A protein and the small-molecule ligand that binds it are described below.
Small molecule (SMILES): CC(=O)N[C@@H]1[C@@H](O)[C@H](O)[C@@H](CO)O[C@H]1O

Binding-site contacts:
Ligand atom O5 contacts residue THR156 of chain 22.A at 3.9 Å.
Ligand atom C2 contacts residue ASN154 of chain 22.A at 2.5 Å.
Ligand atom O5 contacts residue MET151 of chain 22.A at 3.9 Å.
Ligand atom O5 contacts residue ASN154 of chain 22.A at 2.3 Å (h-bond).
Ligand atom O7 contacts residue ASN154 of chain 22.A at 4.3 Å.
Ligand atom C2 contacts residue THR156 of chain 22.A at 4.2 Å.
Ligand atom C3 contacts residue THR156 of chain 22.A at 4.5 Å.
Ligand atom N2 contacts residue THR156 of chain 22.A at 4.3 Å.
Ligand atom O6 contacts residue MET151 of chain 22.A at 4.0 Å.
Ligand atom C5 contacts residue ASN154 of chain 22.A at 3.7 Å.
Ligand atom C1 contacts residue THR156 of chain 22.A at 3.2 Å.
Ligand atom C7 contacts residue ASN154 of chain 22.A at 3.3 Å.
Ligand atom N2 contacts residue ASN154 of chain 22.A at 2.9 Å (h-bond).
Ligand atom C4 contacts residue ASN154 of chain 22.A at 4.3 Å.
Ligand atom C8 contacts residue ASN154 of chain 22.A at 2.8 Å.
Ligand atom C6 contacts residue MET151 of chain 22.A at 4.0 Å (hydrophobic).
Ligand atom C1 contacts residue ASN154 of chain 22.A at 1.4 Å.
Ligand atom C5 contacts residue THR156 of chain 22.A at 4.1 Å.
Ligand atom C3 contacts residue ASN154 of chain 22.A at 3.8 Å.

Sequence of chain 22.A:
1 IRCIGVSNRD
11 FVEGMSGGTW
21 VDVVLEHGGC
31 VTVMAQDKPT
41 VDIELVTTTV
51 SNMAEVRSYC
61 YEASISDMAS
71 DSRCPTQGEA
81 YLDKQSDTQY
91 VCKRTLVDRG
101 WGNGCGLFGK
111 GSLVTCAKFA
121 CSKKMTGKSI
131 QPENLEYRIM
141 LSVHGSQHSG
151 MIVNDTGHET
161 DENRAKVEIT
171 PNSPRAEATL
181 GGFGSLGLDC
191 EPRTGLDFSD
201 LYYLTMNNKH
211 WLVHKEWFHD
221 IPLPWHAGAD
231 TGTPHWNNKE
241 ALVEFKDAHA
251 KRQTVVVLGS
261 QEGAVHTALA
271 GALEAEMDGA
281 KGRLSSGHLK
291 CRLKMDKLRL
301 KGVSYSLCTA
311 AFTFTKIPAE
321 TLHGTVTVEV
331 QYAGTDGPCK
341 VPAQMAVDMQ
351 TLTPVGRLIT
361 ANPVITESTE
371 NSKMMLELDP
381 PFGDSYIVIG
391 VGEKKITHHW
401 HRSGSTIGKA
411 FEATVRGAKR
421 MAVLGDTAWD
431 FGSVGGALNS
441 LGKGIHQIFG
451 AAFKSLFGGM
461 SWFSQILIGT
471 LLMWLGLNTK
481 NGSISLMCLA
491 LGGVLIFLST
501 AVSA